This protein binds this small molecule.
Small molecule (SMILES): O=P(O)(O)OC[C@H]1O[C@](O)(COP(=O)(O)O)[C@@H](O)[C@@H]1O

Binding-site contacts:
Ligand atom O4P contacts residue SER454 of chain 1.C at 3.5 Å (h-bond).
Ligand atom O5 contacts residue LEU448 of chain 1.C at 3.6 Å.
Ligand atom O5P contacts residue SER454 of chain 1.C at 2.7 Å (h-bond).
Ligand atom O4 contacts residue SER536 of chain 1.C at 3.8 Å.
Ligand atom O6 contacts residue LYS450 of chain 1.C at 3.3 Å (salt-bridge).
Ligand atom C3 contacts residue ARG533 of chain 1.C at 3.2 Å.
Ligand atom C6 contacts residue SER454 of chain 1.C at 3.8 Å.
Ligand atom O2P contacts residue LYS450 of chain 1.C at 3.4 Å.
Ligand atom C4 contacts residue THR539 of chain 1.C at 3.8 Å.
Ligand atom P2 contacts residue SER454 of chain 1.C at 3.7 Å.
Ligand atom O6P contacts residue SER451 of chain 1.C at 2.8 Å (h-bond).
Ligand atom O1P contacts residue GLY535 of chain 1.C at 3.0 Å (h-bond).
Ligand atom C6 contacts residue LEU448 of chain 1.C at 3.9 Å (hydrophobic).
Ligand atom O4P contacts residue SER536 of chain 1.C at 3.6 Å.
Ligand atom P1 contacts residue ARG506 of chain 1.C at 3.9 Å.
Ligand atom O3 contacts residue GLY531 of chain 1.C at 3.1 Å.
Ligand atom O3P contacts residue TRP499 of chain 1.C at 3.1 Å (h-bond).
Ligand atom O4 contacts residue PHE538 of chain 1.C at 2.9 Å (h-bond).
Ligand atom C3 contacts residue GLY535 of chain 1.C at 3.4 Å.
Ligand atom O6P contacts residue LYS450 of chain 1.C at 3.5 Å (salt-bridge).
Ligand atom O3 contacts residue ARG533 of chain 1.C at 2.6 Å (salt-bridge).
Ligand atom O1P contacts residue PRO534 of chain 1.C at 3.6 Å.
Ligand atom P2 contacts residue LYS450 of chain 1.C at 3.8 Å.
Ligand atom O5P contacts residue THR449 of chain 1.C at 2.7 Å (h-bond).
Ligand atom P2 contacts residue SER536 of chain 1.C at 3.6 Å.
Ligand atom C6 contacts residue THR539 of chain 1.C at 3.4 Å.
Ligand atom O1 contacts residue GLY535 of chain 1.C at 3.8 Å.
Ligand atom P2 contacts residue THR449 of chain 1.C at 3.9 Å.
Ligand atom O2P contacts residue ARG506 of chain 1.C at 3.3 Å (salt-bridge).
Ligand atom O6P contacts residue SER536 of chain 1.C at 2.6 Å (h-bond).
Ligand atom C5 contacts residue GLY535 of chain 1.C at 3.2 Å.
Ligand atom O3P contacts residue ARG506 of chain 1.C at 2.7 Å (salt-bridge).
Ligand atom O4 contacts residue THR539 of chain 1.C at 3.7 Å.
Ligand atom O5P contacts residue ARG453 of chain 1.C at 3.5 Å (salt-bridge).
Ligand atom C4 contacts residue GLY535 of chain 1.C at 3.1 Å.
Ligand atom O2 contacts residue GLY531 of chain 1.C at 3.3 Å (h-bond).
Ligand atom O4 contacts residue GLY537 of chain 1.C at 3.6 Å (h-bond).
Ligand atom O3 contacts residue TRP499 of chain 1.C at 3.8 Å.
Ligand atom O4P contacts residue GLY537 of chain 1.C at 2.8 Å (h-bond).
Ligand atom O4 contacts residue GLY535 of chain 1.C at 2.5 Å (h-bond).

Sequence of chain 1.C:
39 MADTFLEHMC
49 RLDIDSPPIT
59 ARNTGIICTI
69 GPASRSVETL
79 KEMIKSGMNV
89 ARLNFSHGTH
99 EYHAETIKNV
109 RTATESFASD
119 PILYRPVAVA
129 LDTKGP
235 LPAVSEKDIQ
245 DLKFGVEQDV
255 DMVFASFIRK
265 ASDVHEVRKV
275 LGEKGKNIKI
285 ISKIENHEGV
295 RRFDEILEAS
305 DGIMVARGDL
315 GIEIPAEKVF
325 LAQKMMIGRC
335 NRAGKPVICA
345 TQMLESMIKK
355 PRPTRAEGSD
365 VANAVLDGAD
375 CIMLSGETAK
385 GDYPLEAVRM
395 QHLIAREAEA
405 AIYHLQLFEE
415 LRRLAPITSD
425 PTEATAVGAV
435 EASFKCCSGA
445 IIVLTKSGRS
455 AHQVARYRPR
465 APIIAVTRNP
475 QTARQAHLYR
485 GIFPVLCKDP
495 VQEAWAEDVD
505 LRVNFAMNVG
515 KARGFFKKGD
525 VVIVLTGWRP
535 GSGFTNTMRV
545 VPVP